A small-molecule ligand and the protein it binds are described below.
Small molecule (SMILES): N[C@@H](CCCC[NH3+])C(=O)O

Binding-site contacts:
Ligand atom C contacts residue TYR247 of chain 1.D at 3.9 Å (hydrophobic).
Ligand atom CD contacts residue TRP59 of chain 1.C at 4.0 Å (hydrophobic).
Ligand atom CG contacts residue GLU55 of chain 1.D at 3.2 Å.
Ligand atom OXT contacts residue TRP59 of chain 1.C at 3.5 Å (h-bond).
Ligand atom CE contacts residue ASN106 of chain 1.D at 4.0 Å.
Ligand atom CB contacts residue GLU55 of chain 1.D at 4.2 Å.
Ligand atom CB contacts residue PHE170 of chain 1.D at 4.5 Å (hydrophobic).
Ligand atom OXT contacts residue TYR247 of chain 1.D at 3.0 Å (h-bond).
Ligand atom NZ contacts residue GLU55 of chain 1.D at 4.1 Å.
Ligand atom CD contacts residue GLU55 of chain 1.D at 4.0 Å.
Ligand atom O contacts residue ARG119 of chain 1.C at 3.8 Å.
Ligand atom CE contacts residue ALA120 of chain 1.D at 3.7 Å (hydrophobic).
Ligand atom CB contacts residue TRP59 of chain 1.C at 3.6 Å (hydrophobic).
Ligand atom NZ contacts residue ARG112 of chain 1.D at 4.4 Å.
Ligand atom OXT contacts residue PHE170 of chain 1.D at 4.3 Å.
Ligand atom C contacts residue TRP251 of chain 1.D at 4.0 Å (hydrophobic).
Ligand atom CG contacts residue TRP59 of chain 1.C at 4.5 Å (hydrophobic).
Ligand atom CA contacts residue TRP59 of chain 1.C at 4.5 Å (hydrophobic).
Ligand atom O contacts residue TYR247 of chain 1.D at 4.0 Å.
Ligand atom NZ contacts residue ALA114 of chain 1.D at 4.3 Å.
Ligand atom O contacts residue TRP59 of chain 1.C at 3.7 Å.
Ligand atom CA contacts residue GLU55 of chain 1.D at 4.4 Å.
Ligand atom CE contacts residue GLU55 of chain 1.D at 3.9 Å.
Ligand atom C contacts residue TRP59 of chain 1.C at 3.6 Å (hydrophobic).
Ligand atom OXT contacts residue TRP251 of chain 1.D at 4.0 Å.
Ligand atom NZ contacts residue ASN106 of chain 1.D at 3.4 Å (h-bond).
Ligand atom CA contacts residue TRP251 of chain 1.D at 3.6 Å (hydrophobic).
Ligand atom N contacts residue TRP251 of chain 1.D at 4.0 Å.

Sequence of chain 1.D:
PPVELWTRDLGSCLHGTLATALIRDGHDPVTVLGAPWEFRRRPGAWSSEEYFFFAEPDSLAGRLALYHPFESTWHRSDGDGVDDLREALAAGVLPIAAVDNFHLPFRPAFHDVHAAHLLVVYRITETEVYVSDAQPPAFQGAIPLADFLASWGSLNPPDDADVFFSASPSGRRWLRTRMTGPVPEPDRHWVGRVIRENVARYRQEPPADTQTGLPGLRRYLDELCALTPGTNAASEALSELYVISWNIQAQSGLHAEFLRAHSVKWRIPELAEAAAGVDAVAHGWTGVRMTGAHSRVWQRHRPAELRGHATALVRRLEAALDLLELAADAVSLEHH

Sequence of chain 1.C:
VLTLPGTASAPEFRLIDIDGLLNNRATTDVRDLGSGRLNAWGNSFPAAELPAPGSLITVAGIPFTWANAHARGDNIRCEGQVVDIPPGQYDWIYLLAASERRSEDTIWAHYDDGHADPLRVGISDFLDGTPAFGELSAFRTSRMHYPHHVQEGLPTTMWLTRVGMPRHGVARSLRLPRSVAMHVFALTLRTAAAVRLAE